Sequence of chain 1.E:
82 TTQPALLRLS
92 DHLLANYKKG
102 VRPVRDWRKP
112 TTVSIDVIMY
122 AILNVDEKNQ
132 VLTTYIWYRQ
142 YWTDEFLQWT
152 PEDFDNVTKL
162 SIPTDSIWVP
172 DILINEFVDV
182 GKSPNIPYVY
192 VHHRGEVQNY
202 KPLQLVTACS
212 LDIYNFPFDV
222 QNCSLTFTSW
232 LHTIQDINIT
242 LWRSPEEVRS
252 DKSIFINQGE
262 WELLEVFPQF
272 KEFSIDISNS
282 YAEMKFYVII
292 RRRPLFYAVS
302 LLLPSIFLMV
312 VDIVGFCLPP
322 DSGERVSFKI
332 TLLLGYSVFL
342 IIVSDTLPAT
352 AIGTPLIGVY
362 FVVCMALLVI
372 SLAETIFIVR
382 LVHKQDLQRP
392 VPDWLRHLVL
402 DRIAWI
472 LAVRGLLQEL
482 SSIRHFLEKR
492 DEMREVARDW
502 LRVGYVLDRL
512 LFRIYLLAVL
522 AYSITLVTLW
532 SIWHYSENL

Binding-site contacts:
Ligand atom O6 contacts residue THR241 of chain 1.E at 3.7 Å.
Ligand atom C6 contacts residue ASN239 of chain 1.E at 4.3 Å.
Ligand atom C8 contacts residue ILE235 of chain 1.E at 4.1 Å (hydrophobic).
Ligand atom C4 contacts residue ASN239 of chain 1.E at 4.2 Å.
Ligand atom O5 contacts residue ASN239 of chain 1.E at 2.4 Å (h-bond).
Ligand atom O7 contacts residue ILE235 of chain 1.E at 3.2 Å.
Ligand atom C7 contacts residue ILE235 of chain 1.E at 3.9 Å (hydrophobic).
Ligand atom O5 contacts residue ILE240 of chain 1.E at 4.3 Å.
Ligand atom C5 contacts residue ASN239 of chain 1.E at 3.7 Å.
Ligand atom O7 contacts residue GLU273 of chain 1.E at 4.3 Å.
Ligand atom O6 contacts residue ILE240 of chain 1.E at 3.9 Å.
Ligand atom C2 contacts residue ASN239 of chain 1.E at 2.4 Å.
Ligand atom C1 contacts residue ASN239 of chain 1.E at 1.4 Å.
Ligand atom C5 contacts residue PHE271 of chain 1.E at 3.7 Å (hydrophobic).
Ligand atom C6 contacts residue PHE271 of chain 1.E at 3.9 Å (hydrophobic).
Ligand atom C7 contacts residue ASN239 of chain 1.E at 3.5 Å.
Ligand atom C8 contacts residue GLN236 of chain 1.E at 4.2 Å.
Ligand atom O6 contacts residue ASN239 of chain 1.E at 3.6 Å.
Ligand atom N2 contacts residue ASN239 of chain 1.E at 2.9 Å (h-bond).
Ligand atom O5 contacts residue PHE271 of chain 1.E at 3.8 Å.
Ligand atom O7 contacts residue ASN239 of chain 1.E at 3.9 Å.
Ligand atom C1 contacts residue PHE271 of chain 1.E at 4.3 Å (hydrophobic).
Ligand atom C3 contacts residue ASN239 of chain 1.E at 3.8 Å.

A small-molecule ligand and the protein it binds are described below.
Small molecule (SMILES): CC(=O)N[C@@H]1[C@@H](O)[C@H](O)[C@@H](CO)O[C@H]1O